Sequence of chain 1.A:
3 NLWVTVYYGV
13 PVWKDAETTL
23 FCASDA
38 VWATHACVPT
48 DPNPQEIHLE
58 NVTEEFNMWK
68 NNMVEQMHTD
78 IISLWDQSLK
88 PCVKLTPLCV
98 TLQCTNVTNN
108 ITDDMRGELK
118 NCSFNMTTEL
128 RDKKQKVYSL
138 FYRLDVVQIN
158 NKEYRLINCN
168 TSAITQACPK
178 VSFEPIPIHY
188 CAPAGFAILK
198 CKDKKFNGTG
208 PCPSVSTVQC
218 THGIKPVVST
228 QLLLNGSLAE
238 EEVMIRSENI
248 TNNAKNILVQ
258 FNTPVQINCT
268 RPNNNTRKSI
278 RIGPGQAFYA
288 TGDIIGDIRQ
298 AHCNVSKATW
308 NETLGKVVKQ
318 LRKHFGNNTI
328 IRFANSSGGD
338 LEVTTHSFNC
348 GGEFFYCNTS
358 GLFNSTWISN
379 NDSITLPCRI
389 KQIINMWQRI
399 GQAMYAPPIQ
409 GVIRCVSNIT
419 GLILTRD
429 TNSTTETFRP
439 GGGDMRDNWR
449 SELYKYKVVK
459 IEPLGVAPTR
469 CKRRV

A small-molecule ligand and the protein it binds are described below.
Small molecule (SMILES): CC(=O)N[C@H]1[C@H](O[C@H]2[C@H](O)[C@@H](NC(C)=O)CO[C@@H]2CO)O[C@H](CO)[C@@H](O[C@@H]2O[C@H](CO[C@H]3O[C@H](CO)[C@@H](O)[C@H](O)[C@@H]3O)[C@@H](O)[C@H](O[C@H]3O[C@H](CO)[C@@H](O)[C@H](O)[C@@H]3O)[C@@H]2O)[C@@H]1O

Binding-site contacts:
Ligand atom C6 contacts residue ASN265 of chain 1.A at 4.1 Å.
Ligand atom O6 contacts residue VAL414 of chain 1.A at 3.8 Å.
Ligand atom O7 contacts residue ASN301 of chain 1.A at 3.1 Å (h-bond).
Ligand atom C2 contacts residue ASN265 of chain 1.A at 2.7 Å.
Ligand atom N2 contacts residue ASN301 of chain 1.A at 4.2 Å.
Ligand atom O5 contacts residue ASN265 of chain 1.A at 1.9 Å (h-bond).
Ligand atom C7 contacts residue ASN301 of chain 1.A at 3.0 Å.
Ligand atom O7 contacts residue ASN265 of chain 1.A at 4.2 Å.
Ligand atom C1 contacts residue ASN265 of chain 1.A at 1.4 Å.
Ligand atom C8 contacts residue ASN301 of chain 1.A at 2.1 Å.
Ligand atom C5 contacts residue ASN265 of chain 1.A at 3.2 Å.
Ligand atom N2 contacts residue ASN265 of chain 1.A at 3.3 Å (h-bond).
Ligand atom C4 contacts residue ASN265 of chain 1.A at 4.1 Å.
Ligand atom O6 contacts residue ASN265 of chain 1.A at 4.0 Å.
Ligand atom O5 contacts residue ARG412 of chain 1.A at 4.0 Å.
Ligand atom C7 contacts residue ASN265 of chain 1.A at 3.9 Å.
Ligand atom C3 contacts residue ASN265 of chain 1.A at 3.9 Å.